Binding-site contacts:
Ligand atom C3' contacts residue GLU361 of chain 1.A at 3.2 Å.
Ligand atom N2 contacts residue ASN496 of chain 1.A at 3.6 Å.
Ligand atom O3G contacts residue SER358 of chain 1.A at 2.7 Å (h-bond).
Ligand atom O2A contacts residue DPO1 of chain 1.G at 3.0 Å (h-bond).
Ligand atom PB contacts residue GLN359 of chain 1.A at 3.5 Å.
Ligand atom PA contacts residue DPO1 of chain 1.G at 2.0 Å.
Ligand atom O1A contacts residue LYS409 of chain 1.A at 3.1 Å (salt-bridge).
Ligand atom O2G contacts residue DPO1 of chain 1.G at 0.1 Å (h-bond).
Ligand atom O2B contacts residue CA1 of chain 1.I at 3.1 Å.
Ligand atom C1' contacts residue ARG318 of chain 1.A at 3.6 Å.
Ligand atom PA contacts residue LYS409 of chain 1.A at 3.6 Å.
Ligand atom PB contacts residue DPO1 of chain 1.G at 0.3 Å.
Ligand atom O2B contacts residue TYR357 of chain 1.A at 3.5 Å (h-bond).
Ligand atom N1 contacts residue TYR413 of chain 1.A at 3.6 Å.
Ligand atom O1B contacts residue GLN359 of chain 1.A at 3.4 Å.
Ligand atom O2G contacts residue CA1 of chain 1.I at 2.9 Å.
Ligand atom O2A contacts residue ASP533 of chain 1.A at 2.9 Å (salt-bridge).
Ligand atom O1B contacts residue TYR413 of chain 1.A at 2.8 Å (h-bond).
Ligand atom O3' contacts residue GLU361 of chain 1.A at 2.3 Å (salt-bridge).
Ligand atom O3B contacts residue HIS385 of chain 1.A at 3.5 Å (h-bond).
Ligand atom O2B contacts residue DPO1 of chain 1.G at 0.2 Å (h-bond).
Ligand atom N2 contacts residue TYR417 of chain 1.A at 3.1 Å.
Ligand atom PG contacts residue ARG405 of chain 1.A at 3.6 Å.
Ligand atom O1G contacts residue DPO1 of chain 1.G at 0.9 Å (h-bond).
Ligand atom O3A contacts residue DPO1 of chain 1.G at 0.4 Å (h-bond).
Ligand atom O2A contacts residue CA1 of chain 1.I at 2.6 Å.
Ligand atom O1G contacts residue ARG405 of chain 1.A at 2.6 Å (salt-bridge).
Ligand atom O3B contacts residue DPO1 of chain 1.G at 0.2 Å (h-bond).
Ligand atom O3' contacts residue ARG318 of chain 1.A at 3.5 Å (salt-bridge).
Ligand atom O3B contacts residue GLN359 of chain 1.A at 3.4 Å (h-bond).
Ligand atom O1B contacts residue DPO1 of chain 1.G at 0.3 Å (h-bond).
Ligand atom PG contacts residue DPO1 of chain 1.G at 0.4 Å.
Ligand atom O1A contacts residue DPO1 of chain 1.G at 2.9 Å (h-bond).
Ligand atom O1B contacts residue HIS385 of chain 1.A at 3.2 Å (h-bond).
Ligand atom O3A contacts residue LYS409 of chain 1.A at 3.0 Å (salt-bridge).
Ligand atom C2' contacts residue GLU361 of chain 1.A at 3.2 Å.
Ligand atom O5' contacts residue DPO1 of chain 1.G at 2.9 Å (h-bond).
Ligand atom O2B contacts residue GLN359 of chain 1.A at 2.7 Å (h-bond).
Ligand atom C5' contacts residue DPO1 of chain 1.G at 3.4 Å.
Ligand atom O3G contacts residue DPO1 of chain 1.G at 1.0 Å (h-bond).

Sequence of chain 1.A:
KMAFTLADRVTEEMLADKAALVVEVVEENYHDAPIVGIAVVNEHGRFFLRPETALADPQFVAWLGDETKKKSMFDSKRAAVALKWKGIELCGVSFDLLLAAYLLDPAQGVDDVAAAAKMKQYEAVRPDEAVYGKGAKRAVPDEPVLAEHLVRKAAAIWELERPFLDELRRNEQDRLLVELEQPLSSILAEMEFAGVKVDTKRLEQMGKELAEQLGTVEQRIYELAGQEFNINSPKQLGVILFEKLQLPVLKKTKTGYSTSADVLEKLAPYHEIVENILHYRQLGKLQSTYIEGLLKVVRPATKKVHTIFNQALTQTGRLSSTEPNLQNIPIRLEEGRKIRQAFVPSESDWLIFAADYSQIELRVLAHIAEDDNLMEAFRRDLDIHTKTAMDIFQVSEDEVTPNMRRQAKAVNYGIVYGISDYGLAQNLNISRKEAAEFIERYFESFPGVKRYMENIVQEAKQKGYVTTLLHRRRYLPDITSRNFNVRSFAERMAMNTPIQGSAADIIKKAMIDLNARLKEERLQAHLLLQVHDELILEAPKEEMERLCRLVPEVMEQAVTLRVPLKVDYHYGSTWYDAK

A small-molecule ligand and the protein it binds are described below.
Small molecule (SMILES): Nc1nc2c(ncn2[C@H]2C[C@H](O)[C@@H](CO[P](=O)(O)O[P](=O)(O)OP(=O)(O)O)O2)c(=O)[nH]1